The small molecule below binds the protein below.
Small molecule (SMILES): CC(C)(Oc1ccc(F)cc1Cl)C(=O)NC1[C@@H]2CC3C[C@H]1CC(S(C)(=O)=O)(C3)C2

Sequence of chain 12.A:
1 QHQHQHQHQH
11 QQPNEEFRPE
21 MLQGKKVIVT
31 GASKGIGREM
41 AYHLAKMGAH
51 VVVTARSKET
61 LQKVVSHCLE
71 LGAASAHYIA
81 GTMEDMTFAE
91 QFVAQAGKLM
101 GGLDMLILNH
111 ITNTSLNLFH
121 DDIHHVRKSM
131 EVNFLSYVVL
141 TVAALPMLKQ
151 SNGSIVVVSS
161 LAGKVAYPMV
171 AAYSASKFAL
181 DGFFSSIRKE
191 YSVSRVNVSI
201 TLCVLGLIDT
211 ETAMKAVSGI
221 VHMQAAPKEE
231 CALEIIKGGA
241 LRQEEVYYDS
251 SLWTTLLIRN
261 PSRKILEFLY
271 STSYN

Binding-site contacts:
Ligand atom O1 contacts residue NAP1 of chain 12.D at 3.2 Å.
Ligand atom C20 contacts residue NAP1 of chain 12.D at 3.7 Å.
Ligand atom C20 contacts residue ALA213 of chain 12.A at 3.8 Å (hydrophobic).
Ligand atom C3 contacts residue ALA162 of chain 12.A at 3.8 Å (hydrophobic).
Ligand atom C21 contacts residue ALA213 of chain 12.A at 3.6 Å (hydrophobic).
Ligand atom F1 contacts residue VAL221 of chain 12.A at 4.0 Å.
Ligand atom C23 contacts residue ALA216 of chain 12.A at 3.5 Å (hydrophobic).
Ligand atom C14 contacts residue SER160 of chain 12.A at 3.7 Å.
Ligand atom C21 contacts residue NAP1 of chain 12.D at 3.9 Å.
Ligand atom C23 contacts residue THR114 of chain 12.A at 3.8 Å.
Ligand atom C19 contacts residue VAL217 of chain 12.A at 3.7 Å (hydrophobic).
Ligand atom CL1 contacts residue TYR167 of chain 12.A at 4.0 Å.
Ligand atom O2 contacts residue THR114 of chain 12.A at 3.0 Å.
Ligand atom O4 contacts residue THR212 of chain 12.A at 3.2 Å.
Ligand atom C1 contacts residue NAP1 of chain 12.D at 4.0 Å.
Ligand atom O3 contacts residue LEU207 of chain 12.A at 3.9 Å.
Ligand atom C14 contacts residue NAP1 of chain 12.D at 3.8 Å.
Ligand atom O2 contacts residue ILE111 of chain 12.A at 3.9 Å.
Ligand atom C17 contacts residue LEU116 of chain 12.A at 3.8 Å (hydrophobic).
Ligand atom C20 contacts residue LEU207 of chain 12.A at 4.0 Å (hydrophobic).
Ligand atom C5 contacts residue NAP1 of chain 12.D at 3.7 Å.
Ligand atom O1 contacts residue SER160 of chain 12.A at 2.7 Å (h-bond).
Ligand atom C5 contacts residue ILE111 of chain 12.A at 3.4 Å (hydrophobic).
Ligand atom C3 contacts residue TYR167 of chain 12.A at 3.9 Å (hydrophobic).
Ligand atom C3 contacts residue SER160 of chain 12.A at 3.8 Å.
Ligand atom C9 contacts residue TYR167 of chain 12.A at 3.8 Å (hydrophobic).
Ligand atom C1 contacts residue GLY206 of chain 12.A at 3.5 Å.
Ligand atom C1 contacts residue LEU205 of chain 12.A at 3.8 Å (hydrophobic).
Ligand atom C8 contacts residue LEU116 of chain 12.A at 3.8 Å (hydrophobic).
Ligand atom C16 contacts residue TYR173 of chain 12.A at 3.8 Å (hydrophobic).
Ligand atom C18 contacts residue ALA216 of chain 12.A at 3.7 Å (hydrophobic).
Ligand atom C24 contacts residue TYR173 of chain 12.A at 3.7 Å (hydrophobic).
Ligand atom C17 contacts residue VAL170 of chain 12.A at 3.7 Å (hydrophobic).
Ligand atom C18 contacts residue LEU116 of chain 12.A at 3.9 Å (hydrophobic).
Ligand atom O1 contacts residue TYR173 of chain 12.A at 3.3 Å (h-bond).
Ligand atom C1 contacts residue SER160 of chain 12.A at 4.0 Å.
Ligand atom O4 contacts residue NAP1 of chain 12.D at 3.9 Å.
Ligand atom C1 contacts residue LEU207 of chain 12.A at 3.5 Å (hydrophobic).
Ligand atom O4 contacts residue ALA213 of chain 12.A at 3.8 Å.
Ligand atom F1 contacts residue PRO168 of chain 12.A at 3.7 Å.